Binding-site contacts:
Ligand atom C7 contacts residue ASN246 of chain 1.I at 3.1 Å.
Ligand atom C2 contacts residue ASN246 of chain 1.I at 2.4 Å.
Ligand atom O6 contacts residue GLY27 of chain 1.Q at 4.0 Å.
Ligand atom O6 contacts residue ARG62 of chain 1.Q at 4.2 Å.
Ligand atom C2 contacts residue ARG62 of chain 1.Q at 4.0 Å.
Ligand atom C7 contacts residue GLY27 of chain 1.Q at 3.8 Å.
Ligand atom C2 contacts residue GLY64 of chain 1.Q at 4.1 Å.
Ligand atom C5 contacts residue ASN246 of chain 1.I at 3.7 Å.
Ligand atom N2 contacts residue ASN246 of chain 1.I at 2.7 Å (h-bond).
Ligand atom C1 contacts residue ARG62 of chain 1.Q at 3.6 Å.
Ligand atom C6 contacts residue TRP63 of chain 1.Q at 3.5 Å (hydrophobic).
Ligand atom O2 contacts residue ARG62 of chain 1.Q at 3.9 Å.
Ligand atom C8 contacts residue GLY27 of chain 1.Q at 3.9 Å.
Ligand atom C3 contacts residue ASN246 of chain 1.I at 3.7 Å.
Ligand atom C4 contacts residue ASN246 of chain 1.I at 4.2 Å.
Ligand atom O5 contacts residue TRP63 of chain 1.Q at 4.2 Å.
Ligand atom C5 contacts residue TRP63 of chain 1.Q at 4.0 Å (hydrophobic).
Ligand atom O6 contacts residue ARG62 of chain 1.Q at 3.9 Å.
Ligand atom C6 contacts residue TYR28 of chain 1.Q at 3.4 Å (hydrophobic).
Ligand atom O5 contacts residue ASN246 of chain 1.I at 2.4 Å (h-bond).
Ligand atom C7 contacts residue ARG62 of chain 1.Q at 4.0 Å.
Ligand atom O7 contacts residue ASN246 of chain 1.I at 3.1 Å (h-bond).
Ligand atom O5 contacts residue GLY64 of chain 1.Q at 3.2 Å (h-bond).
Ligand atom C8 contacts residue TYR67 of chain 1.Q at 4.0 Å (hydrophobic).
Ligand atom C1 contacts residue ASN246 of chain 1.I at 1.4 Å.
Ligand atom N2 contacts residue ARG62 of chain 1.Q at 3.8 Å.
Ligand atom O2 contacts residue TRP63 of chain 1.Q at 3.5 Å.
Ligand atom O6 contacts residue TYR87 of chain 1.Q at 3.7 Å.
Ligand atom O5 contacts residue TYR28 of chain 1.Q at 4.1 Å.
Ligand atom O7 contacts residue GLY27 of chain 1.Q at 3.1 Å.
Ligand atom C8 contacts residue NAG1 of chain 1.VB at 3.9 Å.
Ligand atom O6 contacts residue TRP63 of chain 1.Q at 2.4 Å (h-bond).
Ligand atom C6 contacts residue ARG62 of chain 1.Q at 3.8 Å.
Ligand atom O4 contacts residue GLN65 of chain 1.Q at 4.0 Å.
Ligand atom O2 contacts residue GLY64 of chain 1.Q at 3.4 Å (h-bond).
Ligand atom C1 contacts residue GLY64 of chain 1.Q at 3.5 Å.
Ligand atom O6 contacts residue TYR28 of chain 1.Q at 3.1 Å (h-bond).
Ligand atom C8 contacts residue TYR28 of chain 1.Q at 3.7 Å (hydrophobic).
Ligand atom C3 contacts residue ARG62 of chain 1.Q at 3.8 Å.
Ligand atom O3 contacts residue ARG62 of chain 1.Q at 2.5 Å (salt-bridge).

Sequence of chain 1.I:
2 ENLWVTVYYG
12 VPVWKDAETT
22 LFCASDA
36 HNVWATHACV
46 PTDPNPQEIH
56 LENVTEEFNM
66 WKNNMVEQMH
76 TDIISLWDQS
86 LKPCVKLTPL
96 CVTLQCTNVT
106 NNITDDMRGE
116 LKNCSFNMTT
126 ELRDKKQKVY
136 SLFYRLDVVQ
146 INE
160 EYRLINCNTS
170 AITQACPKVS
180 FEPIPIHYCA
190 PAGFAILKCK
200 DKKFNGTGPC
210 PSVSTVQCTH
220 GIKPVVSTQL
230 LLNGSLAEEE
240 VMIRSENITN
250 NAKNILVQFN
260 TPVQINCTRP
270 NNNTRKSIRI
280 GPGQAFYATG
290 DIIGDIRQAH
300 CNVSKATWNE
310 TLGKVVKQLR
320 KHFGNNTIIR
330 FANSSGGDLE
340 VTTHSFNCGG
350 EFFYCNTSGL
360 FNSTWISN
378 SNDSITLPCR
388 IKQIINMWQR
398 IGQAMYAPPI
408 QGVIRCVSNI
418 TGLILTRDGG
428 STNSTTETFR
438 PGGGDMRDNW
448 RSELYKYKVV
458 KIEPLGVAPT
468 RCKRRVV

A protein and the small-molecule ligand that binds it are described below.
Small molecule (SMILES): CC(=O)N[C@H]1[C@H](O[C@H]2[C@H](O)[C@@H](NC(C)=O)CO[C@@H]2CO)O[C@H](CO)[C@@H](O[C@@H]2O[C@H](CO[C@H]3O[C@H](CO[C@H]4O[C@H](CO)[C@@H](O)[C@H](O)[C@@H]4O)[C@@H](O)[C@H](O[C@H]4O[C@H](CO)[C@@H](O)[C@H](O)[C@@H]4O)[C@@H]3O)[C@@H](O)[C@H](O[C@H]3O[C@H](CO)[C@@H](O)[C@H](O)[C@@H]3O[C@H]3O[C@H](CO)[C@@H](O)[C@H](O)[C@@H]3O)[C@@H]2O)[C@@H]1O

Sequence of chain 1.Q:
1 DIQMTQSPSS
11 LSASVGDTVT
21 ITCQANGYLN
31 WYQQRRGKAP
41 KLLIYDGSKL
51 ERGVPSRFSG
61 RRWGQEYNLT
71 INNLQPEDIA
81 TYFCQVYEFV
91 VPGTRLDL